Binding-site contacts:
Ligand atom C21 contacts residue CYS157 of chain 5.A at 2.8 Å (hydrophobic).
Ligand atom C21 contacts residue ASP45 of chain 18.A at 4.2 Å.
Ligand atom C20 contacts residue CYS157 of chain 5.A at 1.8 Å (hydrophobic).
Ligand atom C22 contacts residue CYS157 of chain 5.A at 4.0 Å (hydrophobic).
Ligand atom C18 contacts residue CYS157 of chain 5.A at 2.8 Å (hydrophobic).
Ligand atom O19 contacts residue CYS157 of chain 5.A at 3.1 Å.
Ligand atom N17 contacts residue CYS157 of chain 5.A at 3.9 Å.
Ligand atom O19 contacts residue GLY164 of chain 18.A at 4.4 Å.

A small-molecule ligand and the protein it binds are described below.
Small molecule (SMILES): CCCCSC(=S)SC(C)(C)C(=O)NCCN1C(=O)CCC1=O

Sequence of chain 18.A:
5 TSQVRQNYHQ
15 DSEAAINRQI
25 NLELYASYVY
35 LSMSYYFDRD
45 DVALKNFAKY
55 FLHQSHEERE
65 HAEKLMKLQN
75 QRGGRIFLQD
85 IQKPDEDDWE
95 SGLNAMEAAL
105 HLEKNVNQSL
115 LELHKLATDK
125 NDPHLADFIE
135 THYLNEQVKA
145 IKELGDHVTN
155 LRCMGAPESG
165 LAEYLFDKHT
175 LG

Sequence of chain 5.A:
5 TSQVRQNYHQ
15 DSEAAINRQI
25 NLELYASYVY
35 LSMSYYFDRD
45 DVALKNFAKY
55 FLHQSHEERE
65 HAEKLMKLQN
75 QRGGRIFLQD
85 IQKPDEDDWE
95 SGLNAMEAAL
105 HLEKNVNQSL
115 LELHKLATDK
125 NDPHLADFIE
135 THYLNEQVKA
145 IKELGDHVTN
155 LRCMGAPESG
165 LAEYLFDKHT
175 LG